Binding-site contacts:
Ligand atom C5 contacts residue PHE1103 of chain 1.B at 4.3 Å (hydrophobic).
Ligand atom N2 contacts residue ASN1098 of chain 1.B at 2.9 Å (h-bond).
Ligand atom O7 contacts residue HIS1101 of chain 1.B at 3.2 Å (h-bond).
Ligand atom N2 contacts residue HIS1101 of chain 1.B at 4.2 Å.
Ligand atom C7 contacts residue ASN1098 of chain 1.B at 3.4 Å.
Ligand atom C6 contacts residue PHE1103 of chain 1.B at 4.1 Å (hydrophobic).
Ligand atom O5 contacts residue PHE1103 of chain 1.B at 3.7 Å.
Ligand atom C5 contacts residue HIS1101 of chain 1.B at 3.4 Å.
Ligand atom O5 contacts residue ASN1098 of chain 1.B at 2.4 Å (h-bond).
Ligand atom C8 contacts residue ASN1098 of chain 1.B at 3.5 Å.
Ligand atom C5 contacts residue ASN1098 of chain 1.B at 3.7 Å.
Ligand atom C1 contacts residue ASN1098 of chain 1.B at 1.4 Å.
Ligand atom C2 contacts residue THR1100 of chain 1.B at 3.4 Å.
Ligand atom C3 contacts residue HIS1101 of chain 1.B at 3.5 Å.
Ligand atom O3 contacts residue HIS1101 of chain 1.B at 4.4 Å.
Ligand atom C8 contacts residue GLY1099 of chain 1.B at 4.4 Å.
Ligand atom O7 contacts residue ASN1098 of chain 1.B at 3.6 Å (h-bond).
Ligand atom O5 contacts residue HIS1101 of chain 1.B at 4.0 Å.
Ligand atom C2 contacts residue HIS1101 of chain 1.B at 3.9 Å.
Ligand atom C6 contacts residue HIS1101 of chain 1.B at 4.2 Å.
Ligand atom C3 contacts residue THR1100 of chain 1.B at 3.6 Å.
Ligand atom C4 contacts residue HIS1101 of chain 1.B at 3.7 Å.
Ligand atom O3 contacts residue THR1100 of chain 1.B at 4.2 Å.
Ligand atom C1 contacts residue PHE1103 of chain 1.B at 4.4 Å (hydrophobic).
Ligand atom O4 contacts residue HIS1101 of chain 1.B at 3.3 Å.
Ligand atom C7 contacts residue HIS1101 of chain 1.B at 3.8 Å.
Ligand atom C8 contacts residue THR1100 of chain 1.B at 3.5 Å.
Ligand atom C1 contacts residue HIS1101 of chain 1.B at 3.5 Å.
Ligand atom C8 contacts residue HIS1101 of chain 1.B at 4.4 Å.
Ligand atom C3 contacts residue ASN1098 of chain 1.B at 3.8 Å.
Ligand atom N2 contacts residue THR1100 of chain 1.B at 2.6 Å (h-bond).
Ligand atom C2 contacts residue ASN1098 of chain 1.B at 2.5 Å.
Ligand atom C4 contacts residue ASN1098 of chain 1.B at 4.3 Å.
Ligand atom C1 contacts residue THR1100 of chain 1.B at 3.8 Å.
Ligand atom C7 contacts residue THR1100 of chain 1.B at 3.5 Å.

Sequence of chain 1.B:
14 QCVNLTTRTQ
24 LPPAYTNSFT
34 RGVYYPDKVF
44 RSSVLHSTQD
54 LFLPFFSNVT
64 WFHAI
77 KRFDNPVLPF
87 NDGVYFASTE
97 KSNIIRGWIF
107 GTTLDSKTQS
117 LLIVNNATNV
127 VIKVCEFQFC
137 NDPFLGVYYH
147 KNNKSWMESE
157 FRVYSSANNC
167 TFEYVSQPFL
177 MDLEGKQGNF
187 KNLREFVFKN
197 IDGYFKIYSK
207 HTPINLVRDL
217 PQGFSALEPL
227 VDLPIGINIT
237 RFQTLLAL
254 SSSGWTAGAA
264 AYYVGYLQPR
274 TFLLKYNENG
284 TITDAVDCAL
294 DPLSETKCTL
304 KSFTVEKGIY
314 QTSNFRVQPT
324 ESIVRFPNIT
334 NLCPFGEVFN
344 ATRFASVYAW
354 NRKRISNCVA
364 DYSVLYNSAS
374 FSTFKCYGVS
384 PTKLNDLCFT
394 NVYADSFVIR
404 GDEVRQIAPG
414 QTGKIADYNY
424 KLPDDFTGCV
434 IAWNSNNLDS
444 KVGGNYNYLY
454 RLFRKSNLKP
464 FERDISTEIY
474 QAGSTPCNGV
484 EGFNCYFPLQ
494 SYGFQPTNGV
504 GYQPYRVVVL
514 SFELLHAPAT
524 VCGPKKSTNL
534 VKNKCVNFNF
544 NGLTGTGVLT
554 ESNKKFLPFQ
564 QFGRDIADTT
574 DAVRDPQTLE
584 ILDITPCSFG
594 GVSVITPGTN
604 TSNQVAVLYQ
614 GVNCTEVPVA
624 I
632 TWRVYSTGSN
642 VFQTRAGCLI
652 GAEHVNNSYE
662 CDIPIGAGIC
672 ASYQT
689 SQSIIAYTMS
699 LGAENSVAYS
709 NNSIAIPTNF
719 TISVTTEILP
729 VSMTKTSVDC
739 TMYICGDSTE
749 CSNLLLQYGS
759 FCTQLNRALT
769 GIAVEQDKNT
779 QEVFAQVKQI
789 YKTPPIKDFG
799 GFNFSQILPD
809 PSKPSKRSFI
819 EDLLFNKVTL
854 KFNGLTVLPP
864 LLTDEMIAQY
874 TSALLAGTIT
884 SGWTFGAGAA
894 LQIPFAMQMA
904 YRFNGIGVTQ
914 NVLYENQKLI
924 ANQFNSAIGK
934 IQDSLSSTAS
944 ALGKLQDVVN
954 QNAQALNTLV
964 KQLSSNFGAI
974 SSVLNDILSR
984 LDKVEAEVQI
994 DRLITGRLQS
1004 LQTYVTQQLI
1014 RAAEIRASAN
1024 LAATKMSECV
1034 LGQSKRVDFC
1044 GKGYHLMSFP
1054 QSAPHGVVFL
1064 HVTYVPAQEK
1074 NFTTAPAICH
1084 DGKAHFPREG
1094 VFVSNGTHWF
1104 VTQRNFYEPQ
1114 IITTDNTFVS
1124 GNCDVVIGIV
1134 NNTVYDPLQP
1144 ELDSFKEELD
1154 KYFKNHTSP

The small molecule below binds the protein below.
Small molecule (SMILES): CC(=O)N[C@H]1[C@H](O[C@H]2[C@H](O)[C@@H](NC(C)=O)CO[C@@H]2CO)O[C@H](CO)[C@@H](O[C@H]2O[C@H](CO)[C@@H](O)[C@H](O)[C@@H]2O)[C@@H]1O